Sequence of chain 1.A:
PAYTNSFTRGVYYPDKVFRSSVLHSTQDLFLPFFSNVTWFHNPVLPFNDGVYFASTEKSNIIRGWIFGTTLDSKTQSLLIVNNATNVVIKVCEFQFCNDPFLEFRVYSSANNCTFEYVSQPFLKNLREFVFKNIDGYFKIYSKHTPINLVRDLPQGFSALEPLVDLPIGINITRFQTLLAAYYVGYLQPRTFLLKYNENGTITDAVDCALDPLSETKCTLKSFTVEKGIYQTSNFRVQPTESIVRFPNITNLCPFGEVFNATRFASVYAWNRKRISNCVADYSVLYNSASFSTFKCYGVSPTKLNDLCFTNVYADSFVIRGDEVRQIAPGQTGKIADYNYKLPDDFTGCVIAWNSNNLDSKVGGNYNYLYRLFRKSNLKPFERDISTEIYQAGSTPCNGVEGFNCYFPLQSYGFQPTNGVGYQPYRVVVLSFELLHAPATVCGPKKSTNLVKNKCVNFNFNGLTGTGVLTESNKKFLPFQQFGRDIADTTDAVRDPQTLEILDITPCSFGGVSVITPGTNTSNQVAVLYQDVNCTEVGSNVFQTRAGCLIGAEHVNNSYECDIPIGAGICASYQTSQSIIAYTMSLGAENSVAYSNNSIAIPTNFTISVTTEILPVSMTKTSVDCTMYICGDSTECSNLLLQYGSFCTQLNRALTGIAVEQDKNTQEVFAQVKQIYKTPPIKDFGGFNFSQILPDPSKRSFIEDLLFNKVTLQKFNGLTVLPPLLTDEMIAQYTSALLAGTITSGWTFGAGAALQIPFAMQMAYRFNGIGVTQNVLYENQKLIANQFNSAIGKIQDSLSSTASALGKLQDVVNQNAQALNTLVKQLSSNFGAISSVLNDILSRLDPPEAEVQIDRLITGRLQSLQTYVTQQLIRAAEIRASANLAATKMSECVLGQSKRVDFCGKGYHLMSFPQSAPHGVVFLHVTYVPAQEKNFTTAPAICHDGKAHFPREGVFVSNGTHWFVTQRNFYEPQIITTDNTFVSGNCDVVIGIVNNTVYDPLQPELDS

The small molecule below binds the protein below.
Small molecule (SMILES): CC(=O)N[C@@H]1[C@@H](O)[C@H](O)[C@@H](CO)O[C@H]1O

Sequence of chain 1.B:
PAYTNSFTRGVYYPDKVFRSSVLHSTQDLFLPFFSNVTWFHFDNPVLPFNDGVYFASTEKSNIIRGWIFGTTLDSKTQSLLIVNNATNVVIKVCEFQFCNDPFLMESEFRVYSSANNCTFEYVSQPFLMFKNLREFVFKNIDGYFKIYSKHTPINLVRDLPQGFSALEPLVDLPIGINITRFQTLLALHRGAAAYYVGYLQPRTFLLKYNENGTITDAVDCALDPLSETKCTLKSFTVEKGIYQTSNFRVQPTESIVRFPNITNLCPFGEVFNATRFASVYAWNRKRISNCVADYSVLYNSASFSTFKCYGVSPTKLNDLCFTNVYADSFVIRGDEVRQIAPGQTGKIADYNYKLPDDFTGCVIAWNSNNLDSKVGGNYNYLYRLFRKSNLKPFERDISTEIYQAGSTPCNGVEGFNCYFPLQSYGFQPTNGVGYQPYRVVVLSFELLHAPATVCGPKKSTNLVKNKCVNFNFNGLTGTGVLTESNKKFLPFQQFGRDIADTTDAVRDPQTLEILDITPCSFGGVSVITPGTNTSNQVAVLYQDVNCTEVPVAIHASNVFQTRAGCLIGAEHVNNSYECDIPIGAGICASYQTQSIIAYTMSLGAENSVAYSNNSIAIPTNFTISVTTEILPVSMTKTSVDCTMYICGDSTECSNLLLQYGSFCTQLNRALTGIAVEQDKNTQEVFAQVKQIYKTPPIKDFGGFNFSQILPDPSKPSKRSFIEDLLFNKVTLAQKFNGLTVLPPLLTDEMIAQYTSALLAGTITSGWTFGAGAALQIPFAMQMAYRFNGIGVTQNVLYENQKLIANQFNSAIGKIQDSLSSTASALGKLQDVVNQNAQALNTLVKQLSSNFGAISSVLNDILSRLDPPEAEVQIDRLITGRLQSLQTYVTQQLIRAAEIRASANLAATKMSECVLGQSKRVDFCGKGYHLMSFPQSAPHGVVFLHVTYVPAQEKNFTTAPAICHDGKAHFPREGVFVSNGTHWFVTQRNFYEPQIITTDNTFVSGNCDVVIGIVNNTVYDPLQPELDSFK

Binding-site contacts:
Ligand atom O7 contacts residue GLU281 of chain 1.B at 4.2 Å.
Ligand atom C2 contacts residue ASN282 of chain 1.B at 2.5 Å.
Ligand atom O5 contacts residue ASN282 of chain 1.B at 2.4 Å (h-bond).
Ligand atom C5 contacts residue ASN282 of chain 1.B at 3.7 Å.
Ligand atom N2 contacts residue ASN282 of chain 1.B at 2.9 Å (h-bond).
Ligand atom O7 contacts residue ASN282 of chain 1.B at 4.2 Å.
Ligand atom C8 contacts residue ASN282 of chain 1.B at 3.3 Å.
Ligand atom C4 contacts residue ASN282 of chain 1.B at 4.2 Å.
Ligand atom C8 contacts residue ASN280 of chain 1.B at 4.4 Å.
Ligand atom C3 contacts residue ASN282 of chain 1.B at 3.8 Å.
Ligand atom C1 contacts residue LYS558 of chain 1.A at 4.4 Å.
Ligand atom C1 contacts residue ASN282 of chain 1.B at 1.4 Å.
Ligand atom C7 contacts residue ASN282 of chain 1.B at 3.3 Å.